Binding-site contacts:
Ligand atom C6 contacts residue THR168 of chain 1.A at 3.8 Å.
Ligand atom C2 contacts residue TRP223 of chain 1.C at 3.8 Å (hydrophobic).
Ligand atom C2 contacts residue ASN166 of chain 1.A at 2.4 Å.
Ligand atom C6 contacts residue MET245 of chain 1.A at 4.3 Å (hydrophobic).
Ligand atom C3 contacts residue ASN166 of chain 1.A at 3.8 Å.
Ligand atom C1 contacts residue TRP223 of chain 1.C at 3.9 Å (hydrophobic).
Ligand atom O3 contacts residue TRP223 of chain 1.C at 3.5 Å.
Ligand atom C1 contacts residue TRP223 of chain 1.C at 4.1 Å (hydrophobic).
Ligand atom O7 contacts residue ARG221 of chain 1.C at 3.9 Å.
Ligand atom C5 contacts residue MET245 of chain 1.A at 4.1 Å (hydrophobic).
Ligand atom O7 contacts residue MET245 of chain 1.A at 3.8 Å.
Ligand atom C8 contacts residue TRP223 of chain 1.C at 4.2 Å (hydrophobic).
Ligand atom C4 contacts residue ASN166 of chain 1.A at 4.2 Å.
Ligand atom O7 contacts residue ASN166 of chain 1.A at 3.5 Å (h-bond).
Ligand atom C8 contacts residue MET245 of chain 1.A at 3.7 Å (hydrophobic).
Ligand atom C7 contacts residue ASN166 of chain 1.A at 3.3 Å.
Ligand atom C2 contacts residue SER220 of chain 1.C at 4.1 Å.
Ligand atom O5 contacts residue THR168 of chain 1.A at 4.4 Å.
Ligand atom O6 contacts residue THR168 of chain 1.A at 3.5 Å.
Ligand atom C4 contacts residue TRP223 of chain 1.C at 4.1 Å (hydrophobic).
Ligand atom C8 contacts residue SER220 of chain 1.C at 3.9 Å.
Ligand atom C7 contacts residue SER220 of chain 1.C at 4.0 Å.
Ligand atom C8 contacts residue ILE243 of chain 1.A at 3.8 Å (hydrophobic).
Ligand atom C5 contacts residue ASN166 of chain 1.A at 3.6 Å.
Ligand atom C3 contacts residue TRP223 of chain 1.C at 4.2 Å (hydrophobic).
Ligand atom C1 contacts residue SER220 of chain 1.C at 3.7 Å.
Ligand atom O5 contacts residue TRP223 of chain 1.C at 4.0 Å.
Ligand atom O4 contacts residue TRP223 of chain 1.C at 3.8 Å.
Ligand atom N2 contacts residue TRP223 of chain 1.C at 4.2 Å.
Ligand atom C7 contacts residue MET245 of chain 1.A at 4.2 Å (hydrophobic).
Ligand atom C2 contacts residue TRP223 of chain 1.C at 4.3 Å (hydrophobic).
Ligand atom O5 contacts residue ASN166 of chain 1.A at 2.4 Å (h-bond).
Ligand atom O7 contacts residue PRO222 of chain 1.C at 3.7 Å.
Ligand atom C7 contacts residue TRP223 of chain 1.C at 3.7 Å (hydrophobic).
Ligand atom O6 contacts residue TRP223 of chain 1.C at 3.6 Å.
Ligand atom C8 contacts residue PRO222 of chain 1.C at 4.3 Å (hydrophobic).
Ligand atom O7 contacts residue TRP223 of chain 1.C at 3.0 Å (h-bond).
Ligand atom C1 contacts residue ASN166 of chain 1.A at 1.4 Å.
Ligand atom N2 contacts residue ASN166 of chain 1.A at 2.8 Å (h-bond).
Ligand atom N2 contacts residue SER220 of chain 1.C at 3.3 Å (h-bond).

A small-molecule ligand and the protein it binds are described below.
Small molecule (SMILES): CC(=O)N[C@H]1[C@H](O[C@H]2[C@H](O)[C@@H](NC(C)=O)CO[C@@H]2CO)O[C@H](CO)[C@@H](O[C@@H]2O[C@H](CO[C@H]3O[C@H](CO)[C@@H](O)[C@H](O)[C@@H]3O)[C@@H](O)[C@H](O)[C@@H]2O)[C@@H]1O

Sequence of chain 1.C:
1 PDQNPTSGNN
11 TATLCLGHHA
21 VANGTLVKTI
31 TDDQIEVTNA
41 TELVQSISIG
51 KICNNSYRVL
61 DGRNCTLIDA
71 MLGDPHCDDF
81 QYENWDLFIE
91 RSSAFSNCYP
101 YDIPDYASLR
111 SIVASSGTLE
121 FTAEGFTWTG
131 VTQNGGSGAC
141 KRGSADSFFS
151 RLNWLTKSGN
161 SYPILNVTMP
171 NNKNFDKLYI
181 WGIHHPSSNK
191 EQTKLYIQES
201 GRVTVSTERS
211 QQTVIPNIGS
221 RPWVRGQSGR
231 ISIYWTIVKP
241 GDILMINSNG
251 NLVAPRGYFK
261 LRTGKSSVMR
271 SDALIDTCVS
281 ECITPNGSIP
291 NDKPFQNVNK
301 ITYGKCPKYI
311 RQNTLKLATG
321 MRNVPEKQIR

Sequence of chain 1.A:
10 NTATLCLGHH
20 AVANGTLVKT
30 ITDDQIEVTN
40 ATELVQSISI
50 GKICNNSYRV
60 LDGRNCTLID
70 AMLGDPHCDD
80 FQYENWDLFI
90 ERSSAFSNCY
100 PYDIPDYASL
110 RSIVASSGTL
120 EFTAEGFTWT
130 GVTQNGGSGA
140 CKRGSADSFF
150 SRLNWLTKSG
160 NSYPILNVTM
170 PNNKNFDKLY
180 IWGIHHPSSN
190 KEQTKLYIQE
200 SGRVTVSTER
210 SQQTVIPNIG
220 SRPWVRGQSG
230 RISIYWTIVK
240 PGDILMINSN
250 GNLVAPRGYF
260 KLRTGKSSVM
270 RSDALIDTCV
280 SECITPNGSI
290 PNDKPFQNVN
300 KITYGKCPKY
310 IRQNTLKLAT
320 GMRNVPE